A small-molecule ligand and the protein it binds are described below.
Small molecule (SMILES): C=C1/C(=C\C=C2/CCC[C@]3(C)[C@@H]([C@H](C)CCCC(C)(C)O)CC[C@@H]23)C[C@@H](O)[C@H](OCCC)[C@@H]1O

Sequence of chain 1.A:
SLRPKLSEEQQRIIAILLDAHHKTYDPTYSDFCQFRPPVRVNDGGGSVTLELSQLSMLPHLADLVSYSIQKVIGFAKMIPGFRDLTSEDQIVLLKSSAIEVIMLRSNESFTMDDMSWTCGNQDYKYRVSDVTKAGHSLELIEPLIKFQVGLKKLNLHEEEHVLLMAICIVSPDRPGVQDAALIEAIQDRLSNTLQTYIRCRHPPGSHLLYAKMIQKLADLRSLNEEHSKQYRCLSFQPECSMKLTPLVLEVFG

Binding-site contacts:
Ligand atom O2 contacts residue SER114 of chain 1.A at 2.7 Å (h-bond).
Ligand atom O2 contacts residue TYR30 of chain 1.A at 2.8 Å (h-bond).
Ligand atom C5 contacts residue SER111 of chain 1.A at 3.8 Å.
Ligand atom C3 contacts residue SER114 of chain 1.A at 3.5 Å.
Ligand atom C4 contacts residue CYS124 of chain 1.A at 3.5 Å (hydrophobic).
Ligand atom O2 contacts residue SER111 of chain 1.A at 3.4 Å.
Ligand atom C9 contacts residue TRP122 of chain 1.A at 3.5 Å (hydrophobic).
Ligand atom C7 contacts residue SER111 of chain 1.A at 3.3 Å.
Ligand atom C30 contacts residue PHE37 of chain 1.A at 3.6 Å (hydrophobic).
Ligand atom C25 contacts residue HIS233 of chain 1.A at 3.6 Å.
Ligand atom C31 contacts residue ASP31 of chain 1.A at 3.2 Å.
Ligand atom C29 contacts residue SER73 of chain 1.A at 3.7 Å.
Ligand atom O28 contacts residue LEU69 of chain 1.A at 3.7 Å.
Ligand atom C6 contacts residue SER111 of chain 1.A at 3.5 Å.
Ligand atom C18 contacts residue VAL70 of chain 1.A at 3.6 Å (hydrophobic).
Ligand atom C31 contacts residue TYR34 of chain 1.A at 3.8 Å (hydrophobic).
Ligand atom C21 contacts residue LEU145 of chain 1.A at 3.5 Å (hydrophobic).
Ligand atom O1 contacts residue ARG110 of chain 1.A at 2.8 Å (salt-bridge).
Ligand atom C26 contacts residue LEU63 of chain 1.A at 3.5 Å (hydrophobic).
Ligand atom C23 contacts residue HIS141 of chain 1.A at 3.6 Å.
Ligand atom C4 contacts residue SER114 of chain 1.A at 3.5 Å.
Ligand atom C3 contacts residue TYR30 of chain 1.A at 3.4 Å (hydrophobic).
Ligand atom O25 contacts residue HIS141 of chain 1.A at 2.8 Å (h-bond).
Ligand atom C30 contacts residue TYR34 of chain 1.A at 3.6 Å (hydrophobic).
Ligand atom C19 contacts residue LEU69 of chain 1.A at 3.7 Å (hydrophobic).
Ligand atom O28 contacts residue SER73 of chain 1.A at 3.7 Å.
Ligand atom C6 contacts residue TRP122 of chain 1.A at 3.8 Å (hydrophobic).
Ligand atom C27 contacts residue VAL254 of chain 1.A at 3.8 Å (hydrophobic).
Ligand atom C1 contacts residue SER73 of chain 1.A at 3.8 Å.
Ligand atom O1 contacts residue SER73 of chain 1.A at 2.8 Å (h-bond).
Ligand atom C2 contacts residue TYR30 of chain 1.A at 3.8 Å (hydrophobic).
Ligand atom C31 contacts residue TYR30 of chain 1.A at 3.8 Å (hydrophobic).
Ligand atom O25 contacts residue HIS233 of chain 1.A at 2.7 Å (h-bond).
Ligand atom C12 contacts residue VAL136 of chain 1.A at 3.7 Å (hydrophobic).
Ligand atom C26 contacts residue HIS141 of chain 1.A at 3.7 Å.
Ligand atom C29 contacts residue ARG110 of chain 1.A at 3.7 Å.
Ligand atom C19 contacts residue SER73 of chain 1.A at 3.2 Å.
Ligand atom C25 contacts residue HIS141 of chain 1.A at 3.7 Å.
Ligand atom C24 contacts residue HIS233 of chain 1.A at 3.6 Å.
Ligand atom C19 contacts residue ILE107 of chain 1.A at 3.7 Å (hydrophobic).